Binding-site contacts:
Ligand atom O2 contacts residue GLN175 of chain 1.A at 2.8 Å (h-bond).
Ligand atom C1 contacts residue GLN175 of chain 1.A at 3.7 Å.
Ligand atom C9 contacts residue TRP376 of chain 1.A at 3.8 Å (hydrophobic).
Ligand atom C14 contacts residue TRP367 of chain 1.A at 3.7 Å (hydrophobic).
Ligand atom C15 contacts residue TYR145 of chain 1.A at 3.6 Å (hydrophobic).
Ligand atom O1 contacts residue GLN175 of chain 1.A at 3.0 Å (h-bond).
Ligand atom O2 contacts residue SER174 of chain 1.A at 3.5 Å (h-bond).
Ligand atom C2 contacts residue PRO258 of chain 1.A at 3.5 Å (hydrophobic).
Ligand atom N1 contacts residue ASP214 of chain 1.A at 3.7 Å.
Ligand atom C16 contacts residue GLU217 of chain 1.A at 3.4 Å.
Ligand atom O2 contacts residue HIS228 of chain 1.A at 3.8 Å.
Ligand atom C15 contacts residue TYR171 of chain 1.A at 3.6 Å (hydrophobic).
Ligand atom C13 contacts residue GLU217 of chain 1.A at 3.2 Å.
Ligand atom C12 contacts residue GLU212 of chain 1.A at 3.7 Å.
Ligand atom C7 contacts residue THR246 of chain 1.A at 3.7 Å.
Ligand atom C8 contacts residue THR246 of chain 1.A at 3.6 Å.
Ligand atom C13 contacts residue GLU212 of chain 1.A at 3.7 Å.
Ligand atom C4 contacts residue TRP376 of chain 1.A at 3.6 Å (hydrophobic).
Ligand atom C14 contacts residue GLU217 of chain 1.A at 3.4 Å.
Ligand atom C12 contacts residue ASP214 of chain 1.A at 3.7 Å.
Ligand atom C15 contacts residue GLU212 of chain 1.A at 3.2 Å.
Ligand atom C6 contacts residue THR246 of chain 1.A at 3.6 Å.
Ligand atom N1 contacts residue GLU212 of chain 1.A at 2.8 Å (salt-bridge).
Ligand atom C16 contacts residue ALA143 of chain 1.A at 3.8 Å (hydrophobic).
Ligand atom C14 contacts residue GLU212 of chain 1.A at 3.5 Å.
Ligand atom C10 contacts residue TRP376 of chain 1.A at 3.5 Å (hydrophobic).
Ligand atom C6 contacts residue TRP376 of chain 1.A at 3.8 Å (hydrophobic).
Ligand atom C11 contacts residue GLN175 of chain 1.A at 3.5 Å.
Ligand atom C15 contacts residue ASP173 of chain 1.A at 3.4 Å.
Ligand atom C5 contacts residue TYR371 of chain 1.A at 3.8 Å (hydrophobic).
Ligand atom C5 contacts residue TRP376 of chain 1.A at 3.4 Å (hydrophobic).
Ligand atom C12 contacts residue GLU217 of chain 1.A at 3.8 Å.
Ligand atom C6 contacts residue TYR371 of chain 1.A at 3.8 Å (hydrophobic).
Ligand atom C2 contacts residue ARG251 of chain 1.A at 3.8 Å.
Ligand atom C16 contacts residue TYR145 of chain 1.A at 3.5 Å (hydrophobic).
Ligand atom C3 contacts residue ARG251 of chain 1.A at 3.6 Å.
Ligand atom N1 contacts residue GLU217 of chain 1.A at 2.8 Å (salt-bridge).
Ligand atom C12 contacts residue GLN175 of chain 1.A at 3.7 Å.
Ligand atom O2 contacts residue GLU212 of chain 1.A at 3.0 Å (salt-bridge).
Ligand atom C6 contacts residue ASP369 of chain 1.A at 3.4 Å.

Sequence of chain 1.A:
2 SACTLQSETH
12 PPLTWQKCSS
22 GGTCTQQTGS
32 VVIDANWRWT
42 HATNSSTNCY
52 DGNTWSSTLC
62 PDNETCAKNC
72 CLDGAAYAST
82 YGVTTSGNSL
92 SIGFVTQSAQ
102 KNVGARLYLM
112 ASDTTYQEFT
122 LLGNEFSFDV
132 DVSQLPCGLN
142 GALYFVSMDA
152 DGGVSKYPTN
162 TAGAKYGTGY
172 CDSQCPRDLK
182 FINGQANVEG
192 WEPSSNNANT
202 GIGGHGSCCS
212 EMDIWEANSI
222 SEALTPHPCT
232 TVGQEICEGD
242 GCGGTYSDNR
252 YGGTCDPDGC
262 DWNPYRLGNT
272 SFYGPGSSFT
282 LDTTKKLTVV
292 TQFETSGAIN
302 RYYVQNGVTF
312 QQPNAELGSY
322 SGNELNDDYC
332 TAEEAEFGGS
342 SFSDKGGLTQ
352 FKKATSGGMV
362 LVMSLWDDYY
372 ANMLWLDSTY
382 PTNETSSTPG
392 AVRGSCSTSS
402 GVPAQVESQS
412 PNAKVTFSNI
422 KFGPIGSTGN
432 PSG

The small molecule below binds the protein below.
Small molecule (SMILES): CC(C)NC[C@H](O)COc1cccc2ccccc12